Sequence of chain 1.D:
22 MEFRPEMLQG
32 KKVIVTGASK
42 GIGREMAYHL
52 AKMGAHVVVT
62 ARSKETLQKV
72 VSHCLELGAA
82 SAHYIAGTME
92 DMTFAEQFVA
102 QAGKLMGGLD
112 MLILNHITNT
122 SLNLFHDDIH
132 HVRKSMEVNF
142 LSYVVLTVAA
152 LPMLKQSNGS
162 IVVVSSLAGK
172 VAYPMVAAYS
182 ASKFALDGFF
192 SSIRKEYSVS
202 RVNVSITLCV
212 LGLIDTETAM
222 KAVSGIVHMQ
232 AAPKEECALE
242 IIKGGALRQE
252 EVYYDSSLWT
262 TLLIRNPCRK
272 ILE

Binding-site contacts:
Ligand atom O11 contacts residue SER167 of chain 1.D at 2.6 Å (h-bond).
Ligand atom O11 contacts residue LEU212 of chain 1.D at 3.9 Å.
Ligand atom O11 contacts residue NAP1 of chain 1.N at 3.7 Å.
Ligand atom C16 contacts residue ALA223 of chain 1.D at 3.7 Å (hydrophobic).
Ligand atom C1 contacts residue LEU214 of chain 1.D at 3.7 Å (hydrophobic).
Ligand atom C33 contacts residue TYR180 of chain 1.D at 3.5 Å (hydrophobic).
Ligand atom C2 contacts residue GLY213 of chain 1.D at 3.7 Å.
Ligand atom C29 contacts residue MET230 of chain 1.D at 3.8 Å (hydrophobic).
Ligand atom C3 contacts residue LEU214 of chain 1.D at 3.9 Å (hydrophobic).
Ligand atom C12 contacts residue SER167 of chain 1.D at 3.7 Å.
Ligand atom O34 contacts residue TYR180 of chain 1.D at 2.7 Å (h-bond).
Ligand atom C19 contacts residue TYR174 of chain 1.D at 3.6 Å (hydrophobic).
Ligand atom C11 contacts residue NAP1 of chain 1.N at 3.9 Å.
Ligand atom C33 contacts residue NAP1 of chain 1.N at 3.5 Å.
Ligand atom C20 contacts residue NAP1 of chain 1.N at 3.9 Å.
Ligand atom C18 contacts residue TYR180 of chain 1.D at 3.9 Å (hydrophobic).
Ligand atom C24 contacts residue TYR174 of chain 1.D at 3.7 Å (hydrophobic).
Ligand atom C27 contacts residue NAP1 of chain 1.N at 3.9 Å.
Ligand atom C2 contacts residue LEU168 of chain 1.D at 3.8 Å (hydrophobic).
Ligand atom O29 contacts residue LEU214 of chain 1.D at 3.4 Å (h-bond).
Ligand atom O11 contacts residue ALA169 of chain 1.D at 3.9 Å.
Ligand atom C11 contacts residue SER167 of chain 1.D at 3.5 Å.
Ligand atom C27 contacts residue VAL224 of chain 1.D at 3.9 Å (hydrophobic).
Ligand atom C7 contacts residue VAL224 of chain 1.D at 3.9 Å (hydrophobic).
Ligand atom C12 contacts residue NAP1 of chain 1.N at 3.7 Å.
Ligand atom C26 contacts residue VAL177 of chain 1.D at 3.9 Å (hydrophobic).
Ligand atom O35 contacts residue TYR180 of chain 1.D at 3.5 Å.
Ligand atom C28 contacts residue VAL177 of chain 1.D at 3.7 Å (hydrophobic).
Ligand atom O34 contacts residue NAP1 of chain 1.N at 2.6 Å (h-bond).
Ligand atom C27 contacts residue LEU214 of chain 1.D at 3.6 Å (hydrophobic).
Ligand atom O35 contacts residue ILE118 of chain 1.D at 3.4 Å.
Ligand atom C25 contacts residue MET230 of chain 1.D at 3.8 Å (hydrophobic).
Ligand atom O35 contacts residue NAP1 of chain 1.N at 3.8 Å.
Ligand atom C23 contacts residue THR121 of chain 1.D at 3.6 Å.
Ligand atom C1 contacts residue GLY213 of chain 1.D at 3.7 Å.
Ligand atom O29 contacts residue GLY213 of chain 1.D at 3.6 Å.
Ligand atom C12 contacts residue TYR180 of chain 1.D at 3.6 Å (hydrophobic).
Ligand atom C34 contacts residue NAP1 of chain 1.N at 3.3 Å.
Ligand atom C2 contacts residue LEU214 of chain 1.D at 3.8 Å (hydrophobic).
Ligand atom C34 contacts residue THR219 of chain 1.D at 3.9 Å.

A protein and the small-molecule ligand that binds it are described below.
Small molecule (SMILES): CC1(C)[C@@H](OC(=O)CCC(=O)O)CC[C@]2(C)[C@H]3C(=O)C=C4[C@@H]5C[C@@](C)(C(=O)O)CC[C@]5(C)CC[C@@]4(C)[C@]3(C)CC[C@@H]12